This protein binds this small molecule.
Small molecule (SMILES): CC(=O)N[C@@H]1[C@@H](O)[C@H](O)[C@@H](CO)O[C@H]1O

Sequence of chain 1.B:
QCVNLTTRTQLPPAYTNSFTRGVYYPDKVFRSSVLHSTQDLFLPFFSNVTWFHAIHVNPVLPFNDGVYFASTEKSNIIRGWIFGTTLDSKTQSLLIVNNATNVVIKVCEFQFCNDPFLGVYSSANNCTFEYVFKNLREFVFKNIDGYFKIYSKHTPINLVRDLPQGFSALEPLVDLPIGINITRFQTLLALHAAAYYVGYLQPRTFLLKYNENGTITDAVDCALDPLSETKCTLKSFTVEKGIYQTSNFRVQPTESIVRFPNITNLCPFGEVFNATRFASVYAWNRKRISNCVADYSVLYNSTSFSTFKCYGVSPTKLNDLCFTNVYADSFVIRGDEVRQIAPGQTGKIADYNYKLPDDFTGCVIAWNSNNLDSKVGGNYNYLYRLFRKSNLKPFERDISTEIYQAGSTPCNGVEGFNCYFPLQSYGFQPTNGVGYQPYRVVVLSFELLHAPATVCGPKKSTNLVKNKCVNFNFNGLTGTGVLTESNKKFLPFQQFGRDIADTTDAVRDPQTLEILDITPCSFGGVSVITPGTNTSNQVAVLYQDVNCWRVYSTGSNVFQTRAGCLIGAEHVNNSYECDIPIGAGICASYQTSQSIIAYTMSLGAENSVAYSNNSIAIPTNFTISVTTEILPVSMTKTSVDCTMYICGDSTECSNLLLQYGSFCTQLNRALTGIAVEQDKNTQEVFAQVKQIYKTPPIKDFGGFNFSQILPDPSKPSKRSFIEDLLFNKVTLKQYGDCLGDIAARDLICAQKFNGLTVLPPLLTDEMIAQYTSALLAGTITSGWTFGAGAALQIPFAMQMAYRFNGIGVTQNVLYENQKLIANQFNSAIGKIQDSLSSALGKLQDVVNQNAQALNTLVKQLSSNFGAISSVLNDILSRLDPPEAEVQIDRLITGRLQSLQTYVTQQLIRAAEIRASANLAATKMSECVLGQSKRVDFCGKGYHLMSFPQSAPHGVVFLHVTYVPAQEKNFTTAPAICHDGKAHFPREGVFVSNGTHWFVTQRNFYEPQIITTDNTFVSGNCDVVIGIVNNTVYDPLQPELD

Sequence of chain 1.A:
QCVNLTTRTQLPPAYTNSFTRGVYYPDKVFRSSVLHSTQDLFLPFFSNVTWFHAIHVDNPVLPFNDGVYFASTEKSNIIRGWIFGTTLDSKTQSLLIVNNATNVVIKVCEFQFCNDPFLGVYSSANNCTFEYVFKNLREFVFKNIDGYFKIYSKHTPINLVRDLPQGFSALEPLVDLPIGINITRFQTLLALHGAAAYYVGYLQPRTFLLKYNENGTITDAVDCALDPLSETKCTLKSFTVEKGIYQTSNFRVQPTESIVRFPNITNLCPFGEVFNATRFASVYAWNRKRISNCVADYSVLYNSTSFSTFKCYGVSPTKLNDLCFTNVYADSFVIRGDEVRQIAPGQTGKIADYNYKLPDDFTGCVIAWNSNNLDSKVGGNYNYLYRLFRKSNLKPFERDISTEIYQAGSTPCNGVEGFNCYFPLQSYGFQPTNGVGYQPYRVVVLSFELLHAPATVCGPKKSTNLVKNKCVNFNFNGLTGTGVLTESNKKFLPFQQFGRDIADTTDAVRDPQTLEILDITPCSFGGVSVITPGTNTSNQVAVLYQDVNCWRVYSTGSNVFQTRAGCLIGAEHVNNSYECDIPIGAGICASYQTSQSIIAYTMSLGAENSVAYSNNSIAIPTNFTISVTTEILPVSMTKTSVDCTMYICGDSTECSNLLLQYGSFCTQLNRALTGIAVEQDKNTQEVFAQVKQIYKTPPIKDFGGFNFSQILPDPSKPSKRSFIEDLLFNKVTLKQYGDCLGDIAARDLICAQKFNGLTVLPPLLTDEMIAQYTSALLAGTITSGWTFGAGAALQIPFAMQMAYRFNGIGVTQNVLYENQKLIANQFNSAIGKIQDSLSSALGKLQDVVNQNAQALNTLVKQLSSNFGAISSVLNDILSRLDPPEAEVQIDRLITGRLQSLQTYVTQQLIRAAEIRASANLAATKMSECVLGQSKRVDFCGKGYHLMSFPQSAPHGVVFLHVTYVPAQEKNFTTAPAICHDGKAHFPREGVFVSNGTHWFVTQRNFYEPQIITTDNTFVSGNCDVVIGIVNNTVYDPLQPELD

Binding-site contacts:
Ligand atom C3 contacts residue ASN709 of chain 1.A at 3.7 Å.
Ligand atom C2 contacts residue ASN709 of chain 1.A at 2.4 Å.
Ligand atom O5 contacts residue ASP796 of chain 1.B at 3.9 Å.
Ligand atom O7 contacts residue ILE1130 of chain 1.A at 3.6 Å.
Ligand atom O5 contacts residue ASN709 of chain 1.A at 2.4 Å (h-bond).
Ligand atom C1 contacts residue ASN709 of chain 1.A at 1.4 Å.
Ligand atom O7 contacts residue ASN709 of chain 1.A at 3.5 Å (h-bond).
Ligand atom C4 contacts residue ASN709 of chain 1.A at 4.2 Å.
Ligand atom C7 contacts residue ILE1130 of chain 1.A at 4.0 Å (hydrophobic).
Ligand atom N2 contacts residue ASN709 of chain 1.A at 2.8 Å (h-bond).
Ligand atom C1 contacts residue ASP796 of chain 1.B at 4.2 Å.
Ligand atom C8 contacts residue ILE1130 of chain 1.A at 3.8 Å (hydrophobic).
Ligand atom C5 contacts residue ASN709 of chain 1.A at 3.7 Å.
Ligand atom C8 contacts residue GLY1131 of chain 1.A at 3.5 Å.
Ligand atom C7 contacts residue ASN709 of chain 1.A at 3.3 Å.
Ligand atom C8 contacts residue ASN709 of chain 1.A at 4.3 Å.